Binding-site contacts:
Ligand atom C3 contacts residue TRP287 of chain 1.K at 4.3 Å (hydrophobic).
Ligand atom O1 contacts residue TRP287 of chain 1.K at 3.0 Å (h-bond).
Ligand atom O5 contacts residue TRP287 of chain 1.K at 3.3 Å.
Ligand atom O2 contacts residue ASN55 of chain 1.K at 3.5 Å (h-bond).
Ligand atom C2 contacts residue TRP287 of chain 1.K at 3.8 Å (hydrophobic).
Ligand atom O3 contacts residue TRP287 of chain 1.K at 3.8 Å.
Ligand atom O3 contacts residue ALA257 of chain 1.HB at 4.5 Å.
Ligand atom O3 contacts residue ASN254 of chain 1.HB at 3.8 Å.
Ligand atom C1 contacts residue TRP287 of chain 1.K at 3.8 Å (hydrophobic).
Ligand atom C6 contacts residue TRP287 of chain 1.K at 3.8 Å (hydrophobic).
Ligand atom O4 contacts residue TRP287 of chain 1.K at 2.1 Å.
Ligand atom C5 contacts residue TRP287 of chain 1.K at 3.9 Å (hydrophobic).
Ligand atom O2 contacts residue THR52 of chain 1.K at 4.4 Å.
Ligand atom O2 contacts residue ASN254 of chain 1.HB at 4.0 Å.
Ligand atom O2 contacts residue SER256 of chain 1.HB at 4.0 Å.
Ligand atom C4 contacts residue TRP287 of chain 1.K at 3.4 Å (hydrophobic).
Ligand atom C3 contacts residue ASN254 of chain 1.HB at 4.1 Å.

A protein and the small-molecule ligand that binds it are described below.
Small molecule (SMILES): OC[C@H]1O[C@@H](O)[C@H](O)[C@@H](O)[C@H]1O

Sequence of chain 1.HB:
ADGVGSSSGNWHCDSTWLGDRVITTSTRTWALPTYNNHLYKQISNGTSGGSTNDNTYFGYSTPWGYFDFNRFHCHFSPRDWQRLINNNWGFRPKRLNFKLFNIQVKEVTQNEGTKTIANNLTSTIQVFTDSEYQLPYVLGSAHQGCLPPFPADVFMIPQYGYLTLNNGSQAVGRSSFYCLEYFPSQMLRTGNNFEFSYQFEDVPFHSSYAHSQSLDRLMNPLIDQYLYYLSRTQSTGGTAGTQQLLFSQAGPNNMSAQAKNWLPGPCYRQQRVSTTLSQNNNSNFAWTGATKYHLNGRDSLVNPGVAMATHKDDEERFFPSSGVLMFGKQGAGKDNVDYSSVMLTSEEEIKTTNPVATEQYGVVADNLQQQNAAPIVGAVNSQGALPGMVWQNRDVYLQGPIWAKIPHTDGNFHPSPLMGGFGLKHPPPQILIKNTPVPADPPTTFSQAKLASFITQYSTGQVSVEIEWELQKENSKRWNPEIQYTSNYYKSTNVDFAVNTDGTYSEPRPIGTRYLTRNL

Sequence of chain 1.K:
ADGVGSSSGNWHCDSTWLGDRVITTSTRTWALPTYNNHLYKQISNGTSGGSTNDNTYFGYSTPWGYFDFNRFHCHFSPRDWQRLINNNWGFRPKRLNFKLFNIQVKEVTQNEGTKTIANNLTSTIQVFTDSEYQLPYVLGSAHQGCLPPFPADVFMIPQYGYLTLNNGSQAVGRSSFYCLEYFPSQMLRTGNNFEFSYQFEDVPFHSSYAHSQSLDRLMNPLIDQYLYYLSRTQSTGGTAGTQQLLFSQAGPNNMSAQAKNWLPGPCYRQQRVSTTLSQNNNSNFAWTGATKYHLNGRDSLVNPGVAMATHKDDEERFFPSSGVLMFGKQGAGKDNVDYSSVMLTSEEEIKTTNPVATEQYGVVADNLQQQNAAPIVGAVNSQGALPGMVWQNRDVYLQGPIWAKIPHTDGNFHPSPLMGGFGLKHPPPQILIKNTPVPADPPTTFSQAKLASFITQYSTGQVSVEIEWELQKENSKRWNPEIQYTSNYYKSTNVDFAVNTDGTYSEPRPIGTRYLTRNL